This small molecule binds to this protein.
Small molecule (SMILES): CC(=O)N[C@@H]1[C@@H](O)[C@H](O)[C@@H](CO)O[C@H]1O

Sequence of chain 2.B:
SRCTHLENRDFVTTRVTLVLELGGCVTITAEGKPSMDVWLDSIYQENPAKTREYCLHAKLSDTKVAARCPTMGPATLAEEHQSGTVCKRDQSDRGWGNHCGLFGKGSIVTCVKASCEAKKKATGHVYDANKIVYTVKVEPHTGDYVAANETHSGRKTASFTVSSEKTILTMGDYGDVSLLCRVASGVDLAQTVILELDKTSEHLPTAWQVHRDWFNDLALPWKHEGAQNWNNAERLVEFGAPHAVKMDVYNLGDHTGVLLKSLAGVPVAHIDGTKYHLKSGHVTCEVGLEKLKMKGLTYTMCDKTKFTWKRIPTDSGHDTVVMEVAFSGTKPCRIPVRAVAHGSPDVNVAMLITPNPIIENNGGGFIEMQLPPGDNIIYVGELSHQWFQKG

Sequence of chain 19.B:
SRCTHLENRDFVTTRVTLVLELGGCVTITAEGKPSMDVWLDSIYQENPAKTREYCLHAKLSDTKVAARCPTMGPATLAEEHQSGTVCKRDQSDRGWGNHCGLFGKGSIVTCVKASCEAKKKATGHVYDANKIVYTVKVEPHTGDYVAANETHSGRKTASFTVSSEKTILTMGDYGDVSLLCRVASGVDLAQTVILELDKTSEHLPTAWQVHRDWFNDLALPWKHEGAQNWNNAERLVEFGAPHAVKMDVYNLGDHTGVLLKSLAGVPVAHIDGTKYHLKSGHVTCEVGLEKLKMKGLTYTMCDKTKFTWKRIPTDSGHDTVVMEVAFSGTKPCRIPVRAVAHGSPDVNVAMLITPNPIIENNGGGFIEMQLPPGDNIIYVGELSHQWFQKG

Binding-site contacts:
Ligand atom O5 contacts residue ASN154 of chain 2.B at 2.4 Å (h-bond).
Ligand atom C1 contacts residue ASN154 of chain 2.B at 1.4 Å.
Ligand atom N2 contacts residue ASN154 of chain 2.B at 2.9 Å (h-bond).
Ligand atom C7 contacts residue GLU155 of chain 2.B at 4.1 Å.
Ligand atom O7 contacts residue HIS104 of chain 19.B at 4.2 Å.
Ligand atom C2 contacts residue HIS104 of chain 19.B at 4.4 Å.
Ligand atom O7 contacts residue ASN154 of chain 2.B at 3.1 Å (h-bond).
Ligand atom C5 contacts residue ASN154 of chain 2.B at 3.7 Å.
Ligand atom C7 contacts residue ASN154 of chain 2.B at 3.3 Å.
Ligand atom C2 contacts residue ASN154 of chain 2.B at 2.4 Å.
Ligand atom C3 contacts residue ASN154 of chain 2.B at 3.8 Å.
Ligand atom C6 contacts residue HIS104 of chain 19.B at 3.7 Å.
Ligand atom O5 contacts residue HIS104 of chain 19.B at 3.2 Å (h-bond).
Ligand atom O7 contacts residue GLU155 of chain 2.B at 3.8 Å.
Ligand atom O6 contacts residue HIS104 of chain 19.B at 2.9 Å.
Ligand atom C1 contacts residue HIS104 of chain 19.B at 3.2 Å.
Ligand atom C5 contacts residue HIS104 of chain 19.B at 3.3 Å.
Ligand atom C8 contacts residue ASN154 of chain 2.B at 3.8 Å.
Ligand atom C4 contacts residue ASN154 of chain 2.B at 4.2 Å.
Ligand atom C8 contacts residue GLU155 of chain 2.B at 3.8 Å.